Sequence of chain 1.B:
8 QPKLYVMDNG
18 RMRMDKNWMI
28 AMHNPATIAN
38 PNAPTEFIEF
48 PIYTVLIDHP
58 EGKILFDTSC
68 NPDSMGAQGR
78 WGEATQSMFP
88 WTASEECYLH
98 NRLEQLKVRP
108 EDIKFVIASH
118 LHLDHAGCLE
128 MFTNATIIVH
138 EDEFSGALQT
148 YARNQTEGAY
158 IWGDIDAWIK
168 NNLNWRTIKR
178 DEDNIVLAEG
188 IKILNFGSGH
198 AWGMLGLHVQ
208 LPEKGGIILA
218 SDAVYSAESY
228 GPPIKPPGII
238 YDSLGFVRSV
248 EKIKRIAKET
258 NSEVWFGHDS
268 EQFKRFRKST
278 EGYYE

The small molecule below binds the protein below.
Small molecule (SMILES): CCCCCC(=O)N[C@H]1CCOC1=O

Binding-site contacts:
Ligand atom C3 contacts residue TYR222 of chain 1.B at 4.0 Å (hydrophobic).
Ligand atom C1 contacts residue ASP121 of chain 1.B at 3.1 Å.
Ligand atom O3 contacts residue HIS119 of chain 1.B at 3.6 Å.
Ligand atom C1 contacts residue CO1 of chain 1.N at 3.2 Å.
Ligand atom C2 contacts residue TYR222 of chain 1.B at 4.1 Å (hydrophobic).
Ligand atom O1 contacts residue ASP121 of chain 1.B at 2.9 Å (salt-bridge).
Ligand atom C5 contacts residue HIS119 of chain 1.B at 4.0 Å.
Ligand atom C4 contacts residue TYR222 of chain 1.B at 4.0 Å (hydrophobic).
Ligand atom C1 contacts residue ASP219 of chain 1.B at 3.1 Å.
Ligand atom C5 contacts residue ALA156 of chain 1.B at 4.1 Å (hydrophobic).
Ligand atom O1 contacts residue HIS117 of chain 1.B at 4.0 Å.
Ligand atom C2 contacts residue PHE47 of chain 1.B at 3.9 Å (hydrophobic).
Ligand atom O3 contacts residue LEU120 of chain 1.B at 3.5 Å.
Ligand atom O1 contacts residue HIS119 of chain 1.B at 3.0 Å (h-bond).
Ligand atom C2 contacts residue CO1 of chain 1.M at 3.0 Å.
Ligand atom C8 contacts residue ALA156 of chain 1.B at 3.6 Å (hydrophobic).
Ligand atom C1 contacts residue CO1 of chain 1.M at 3.1 Å.
Ligand atom O2 contacts residue TYR222 of chain 1.B at 3.5 Å.
Ligand atom C3 contacts residue MET21 of chain 1.B at 3.6 Å (hydrophobic).
Ligand atom O2 contacts residue ASP121 of chain 1.B at 3.0 Å (salt-bridge).
Ligand atom O2 contacts residue ASP219 of chain 1.B at 2.8 Å (salt-bridge).
Ligand atom C8 contacts residue PHE86 of chain 1.B at 3.9 Å (hydrophobic).
Ligand atom C2 contacts residue HIS265 of chain 1.B at 3.2 Å.
Ligand atom O2 contacts residue CO1 of chain 1.N at 3.8 Å.
Ligand atom O1 contacts residue CO1 of chain 1.N at 2.2 Å.
Ligand atom O1 contacts residue ASP219 of chain 1.B at 2.8 Å (salt-bridge).
Ligand atom C3 contacts residue MET19 of chain 1.B at 4.2 Å (hydrophobic).
Ligand atom C1 contacts residue TYR222 of chain 1.B at 3.9 Å (hydrophobic).
Ligand atom C2 contacts residue ASP121 of chain 1.B at 3.1 Å.
Ligand atom C7 contacts residue TRP25 of chain 1.B at 4.1 Å (hydrophobic).
Ligand atom O1 contacts residue CO1 of chain 1.M at 3.4 Å.
Ligand atom O3 contacts residue ALA156 of chain 1.B at 3.1 Å.
Ligand atom C9 contacts residue TRP25 of chain 1.B at 3.8 Å (hydrophobic).
Ligand atom O1 contacts residue HIS197 of chain 1.B at 3.8 Å.
Ligand atom N contacts residue TYR222 of chain 1.B at 3.4 Å (h-bond).
Ligand atom C10 contacts residue PHE86 of chain 1.B at 4.1 Å (hydrophobic).
Ligand atom O2 contacts residue CO1 of chain 1.M at 2.1 Å.
Ligand atom O2 contacts residue HIS265 of chain 1.B at 3.1 Å (h-bond).
Ligand atom C6 contacts residue HIS119 of chain 1.B at 3.9 Å.
Ligand atom C4 contacts residue ASP121 of chain 1.B at 3.8 Å.